Binding-site contacts:
Ligand atom C7 contacts residue GLU292 of chain 1.B at 4.0 Å.
Ligand atom C1 contacts residue SER294 of chain 1.B at 4.1 Å.
Ligand atom O7 contacts residue ASN291 of chain 1.B at 4.2 Å.
Ligand atom C5 contacts residue ASN291 of chain 1.B at 3.7 Å.
Ligand atom O5 contacts residue LEU296 of chain 1.B at 4.0 Å.
Ligand atom O5 contacts residue ASN291 of chain 1.B at 2.4 Å (h-bond).
Ligand atom C2 contacts residue ASN291 of chain 1.B at 2.4 Å.
Ligand atom C1 contacts residue ASN291 of chain 1.B at 1.4 Å.
Ligand atom O5 contacts residue SER294 of chain 1.B at 3.6 Å (h-bond).
Ligand atom C8 contacts residue GLU292 of chain 1.B at 3.2 Å.
Ligand atom C4 contacts residue ASN291 of chain 1.B at 4.2 Å.
Ligand atom C3 contacts residue ASN291 of chain 1.B at 3.8 Å.
Ligand atom C1 contacts residue THR293 of chain 1.B at 4.0 Å.
Ligand atom C7 contacts residue ASN291 of chain 1.B at 3.8 Å.
Ligand atom N2 contacts residue ASN291 of chain 1.B at 2.8 Å (h-bond).
Ligand atom N2 contacts residue GLU292 of chain 1.B at 3.8 Å.

This protein binds this small molecule.
Small molecule (SMILES): CC(=O)N[C@@H]1[C@@H](O)[C@H](O)[C@@H](CO)O[C@H]1O

Sequence of chain 1.B:
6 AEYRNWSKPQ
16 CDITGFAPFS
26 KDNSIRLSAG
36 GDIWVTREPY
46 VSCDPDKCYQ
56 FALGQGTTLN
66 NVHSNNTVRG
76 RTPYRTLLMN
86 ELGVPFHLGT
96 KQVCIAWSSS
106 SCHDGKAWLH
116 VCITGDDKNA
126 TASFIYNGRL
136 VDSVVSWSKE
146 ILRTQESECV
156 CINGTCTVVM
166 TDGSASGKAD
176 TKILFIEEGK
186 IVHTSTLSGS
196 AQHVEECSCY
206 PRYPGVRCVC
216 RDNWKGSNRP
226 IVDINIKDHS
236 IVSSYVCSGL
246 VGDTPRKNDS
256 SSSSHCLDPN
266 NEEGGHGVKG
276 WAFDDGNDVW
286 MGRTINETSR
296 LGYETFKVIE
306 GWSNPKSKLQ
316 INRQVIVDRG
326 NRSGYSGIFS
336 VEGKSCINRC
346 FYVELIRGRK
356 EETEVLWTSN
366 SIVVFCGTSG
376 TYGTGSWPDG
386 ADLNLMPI